Sequence of chain 3.K:
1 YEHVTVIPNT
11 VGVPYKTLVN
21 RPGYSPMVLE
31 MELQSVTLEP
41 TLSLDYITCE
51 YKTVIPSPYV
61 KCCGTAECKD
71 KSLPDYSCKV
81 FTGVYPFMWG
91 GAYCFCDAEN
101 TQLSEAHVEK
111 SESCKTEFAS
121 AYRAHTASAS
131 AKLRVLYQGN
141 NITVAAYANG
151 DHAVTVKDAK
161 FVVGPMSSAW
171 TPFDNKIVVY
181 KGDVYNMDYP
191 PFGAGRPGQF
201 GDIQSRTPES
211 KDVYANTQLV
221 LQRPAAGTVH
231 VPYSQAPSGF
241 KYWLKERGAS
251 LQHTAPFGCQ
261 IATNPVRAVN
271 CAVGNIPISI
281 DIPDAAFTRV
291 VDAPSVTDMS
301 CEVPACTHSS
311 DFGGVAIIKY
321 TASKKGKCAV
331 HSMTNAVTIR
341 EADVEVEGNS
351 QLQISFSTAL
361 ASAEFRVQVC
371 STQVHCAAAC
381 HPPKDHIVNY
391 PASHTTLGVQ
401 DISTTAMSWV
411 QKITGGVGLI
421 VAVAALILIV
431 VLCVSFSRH

Sequence of chain 3.L:
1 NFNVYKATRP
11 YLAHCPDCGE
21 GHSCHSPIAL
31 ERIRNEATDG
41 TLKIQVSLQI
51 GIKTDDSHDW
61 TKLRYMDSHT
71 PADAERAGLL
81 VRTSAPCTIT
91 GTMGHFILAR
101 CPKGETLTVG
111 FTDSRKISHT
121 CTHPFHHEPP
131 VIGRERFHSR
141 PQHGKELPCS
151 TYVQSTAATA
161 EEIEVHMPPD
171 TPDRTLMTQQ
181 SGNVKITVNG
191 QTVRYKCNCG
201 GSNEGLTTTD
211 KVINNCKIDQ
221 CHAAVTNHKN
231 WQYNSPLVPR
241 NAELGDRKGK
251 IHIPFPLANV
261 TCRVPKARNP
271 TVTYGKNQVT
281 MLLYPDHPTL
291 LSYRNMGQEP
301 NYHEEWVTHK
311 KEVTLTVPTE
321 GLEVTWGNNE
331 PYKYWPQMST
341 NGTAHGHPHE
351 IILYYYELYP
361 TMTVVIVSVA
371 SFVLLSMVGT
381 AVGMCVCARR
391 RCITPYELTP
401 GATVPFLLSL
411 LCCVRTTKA

The small molecule below binds the protein below.
Small molecule (SMILES): CC(=O)N[C@@H]1[C@@H](O)[C@H](O)[C@@H](CO)O[C@H]1O

Binding-site contacts:
Ligand atom C2 contacts residue ASN259 of chain 3.L at 2.4 Å.
Ligand atom O6 contacts residue ASN259 of chain 3.L at 4.2 Å.
Ligand atom C1 contacts residue ASN259 of chain 3.L at 1.4 Å.
Ligand atom N2 contacts residue ASN259 of chain 3.L at 2.9 Å (h-bond).
Ligand atom C8 contacts residue ASN259 of chain 3.L at 4.4 Å.
Ligand atom O7 contacts residue THR116 of chain 3.K at 3.9 Å.
Ligand atom C3 contacts residue ASN259 of chain 3.L at 3.8 Å.
Ligand atom O7 contacts residue LYS181 of chain 3.K at 4.3 Å.
Ligand atom O7 contacts residue ASN259 of chain 3.L at 2.9 Å (h-bond).
Ligand atom C8 contacts residue LYS181 of chain 3.K at 4.3 Å.
Ligand atom C5 contacts residue ASN259 of chain 3.L at 3.7 Å.
Ligand atom C4 contacts residue ASN259 of chain 3.L at 4.2 Å.
Ligand atom C7 contacts residue ASN259 of chain 3.L at 3.1 Å.
Ligand atom O5 contacts residue ASN259 of chain 3.L at 2.3 Å (h-bond).